Sequence of chain 1.A:
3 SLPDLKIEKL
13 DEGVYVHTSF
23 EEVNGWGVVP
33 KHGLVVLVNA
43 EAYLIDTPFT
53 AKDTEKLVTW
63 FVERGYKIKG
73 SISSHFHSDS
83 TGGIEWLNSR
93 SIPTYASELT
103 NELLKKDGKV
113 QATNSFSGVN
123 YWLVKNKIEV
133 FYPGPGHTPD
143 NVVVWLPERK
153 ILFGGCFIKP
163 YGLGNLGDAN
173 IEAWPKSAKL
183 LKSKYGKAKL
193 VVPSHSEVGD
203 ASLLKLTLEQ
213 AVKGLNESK

Binding-site contacts:
Ligand atom C1 contacts residue HIS197 of chain 1.A at 4.4 Å.
Ligand atom O3 contacts residue GLY166 of chain 1.A at 4.3 Å.
Ligand atom C9 contacts residue HIS197 of chain 1.A at 4.3 Å.
Ligand atom C5 contacts residue HIS197 of chain 1.A at 3.9 Å.
Ligand atom S contacts residue ASP81 of chain 1.A at 3.7 Å.
Ligand atom O3 contacts residue LYS161 of chain 1.A at 2.3 Å (salt-bridge).
Ligand atom C2 contacts residue ASP81 of chain 1.A at 4.2 Å.
Ligand atom O2 contacts residue HIS139 of chain 1.A at 4.1 Å.
Ligand atom S contacts residue CYS158 of chain 1.A at 3.9 Å.
Ligand atom C1 contacts residue ASP81 of chain 1.A at 3.7 Å.
Ligand atom C9 contacts residue ASN167 of chain 1.A at 4.0 Å.
Ligand atom C7 contacts residue TRP28 of chain 1.A at 3.3 Å (hydrophobic).
Ligand atom C8 contacts residue LYS161 of chain 1.A at 4.0 Å.
Ligand atom C8 contacts residue ASN167 of chain 1.A at 3.9 Å.
Ligand atom O2 contacts residue GLY166 of chain 1.A at 3.7 Å.
Ligand atom S contacts residue HIS197 of chain 1.A at 3.6 Å (h-bond).
Ligand atom O3 contacts residue HIS197 of chain 1.A at 3.9 Å.
Ligand atom O1 contacts residue ASN167 of chain 1.A at 3.6 Å.
Ligand atom C1 contacts residue ZN1 of chain 1.D at 3.4 Å.
Ligand atom O2 contacts residue ASN167 of chain 1.A at 3.6 Å.
Ligand atom C8 contacts residue GLY166 of chain 1.A at 4.3 Å.
Ligand atom C9 contacts residue LYS161 of chain 1.A at 2.6 Å.
Ligand atom O2 contacts residue LEU165 of chain 1.A at 3.8 Å.
Ligand atom C6 contacts residue VAL31 of chain 1.A at 3.7 Å (hydrophobic).
Ligand atom C2 contacts residue HIS197 of chain 1.A at 4.3 Å.
Ligand atom C1 contacts residue HIS79 of chain 1.A at 3.9 Å.
Ligand atom O2 contacts residue LYS161 of chain 1.A at 2.3 Å (salt-bridge).
Ligand atom C5 contacts residue VAL31 of chain 1.A at 3.6 Å (hydrophobic).
Ligand atom C9 contacts residue GLY166 of chain 1.A at 3.9 Å.
Ligand atom C1 contacts residue ZN1 of chain 1.C at 3.4 Å.
Ligand atom S contacts residue ZN1 of chain 1.C at 2.4 Å.
Ligand atom S contacts residue HIS77 of chain 1.A at 3.9 Å.
Ligand atom S contacts residue HIS139 of chain 1.A at 3.3 Å (h-bond).
Ligand atom O1 contacts residue HIS139 of chain 1.A at 4.3 Å.
Ligand atom C6 contacts residue TRP28 of chain 1.A at 4.4 Å (hydrophobic).
Ligand atom C2 contacts residue ZN1 of chain 1.D at 4.0 Å.
Ligand atom C3 contacts residue VAL25 of chain 1.A at 3.7 Å (hydrophobic).
Ligand atom S contacts residue HIS79 of chain 1.A at 3.7 Å.
Ligand atom C8 contacts residue TRP28 of chain 1.A at 4.2 Å (hydrophobic).
Ligand atom S contacts residue ZN1 of chain 1.D at 2.3 Å.

The small molecule below binds the protein below.
Small molecule (SMILES): C[C@H](CS)C(=O)N1CCC[C@@H]1C(=O)O